Binding-site contacts:
Ligand atom N1 contacts residue ARG110 of chain 1.A at 3.3 Å (salt-bridge).
Ligand atom N7 contacts residue ARG109 of chain 1.A at 3.4 Å (salt-bridge).
Ligand atom N11 contacts residue C2E1 of chain 1.D at 2.7 Å (h-bond).
Ligand atom O61 contacts residue ARG114 of chain 1.A at 2.4 Å (salt-bridge).
Ligand atom N9 contacts residue LYS75 of chain 1.A at 3.2 Å.
Ligand atom N71 contacts residue ARG114 of chain 1.A at 2.3 Å (salt-bridge).
Ligand atom O3' contacts residue HIS70 of chain 1.A at 2.8 Å (h-bond).
Ligand atom C81 contacts residue ARG114 of chain 1.A at 3.3 Å.
Ligand atom O4' contacts residue LEU68 of chain 1.A at 3.5 Å.
Ligand atom C41 contacts residue SER206 of chain 1.A at 3.4 Å.
Ligand atom C2 contacts residue GLY74 of chain 1.A at 3.5 Å.
Ligand atom C4 contacts residue ARG110 of chain 1.A at 3.2 Å.
Ligand atom N91 contacts residue SER206 of chain 1.A at 3.0 Å (h-bond).
Ligand atom C1A contacts residue SER206 of chain 1.A at 3.1 Å.
Ligand atom C81 contacts residue C2E1 of chain 1.D at 3.4 Å.
Ligand atom O21 contacts residue ARG110 of chain 1.A at 3.3 Å (salt-bridge).
Ligand atom O4A contacts residue SER206 of chain 1.A at 3.3 Å (h-bond).
Ligand atom C2A contacts residue C2E1 of chain 1.D at 3.4 Å.
Ligand atom C8 contacts residue LYS75 of chain 1.A at 3.3 Å.
Ligand atom N7 contacts residue C2E1 of chain 1.D at 3.3 Å (h-bond).
Ligand atom C51 contacts residue ARG114 of chain 1.A at 3.3 Å.
Ligand atom C6 contacts residue ARG110 of chain 1.A at 3.3 Å.
Ligand atom C51 contacts residue C2E1 of chain 1.D at 3.5 Å.
Ligand atom N3 contacts residue ARG110 of chain 1.A at 3.4 Å (salt-bridge).
Ligand atom C8 contacts residue C2E1 of chain 1.D at 3.3 Å.
Ligand atom N2 contacts residue GLY74 of chain 1.A at 3.4 Å.
Ligand atom N3 contacts residue LYS75 of chain 1.A at 3.5 Å (salt-bridge).
Ligand atom C5 contacts residue ARG110 of chain 1.A at 3.4 Å.
Ligand atom O2A contacts residue ASN186 of chain 1.A at 3.1 Å (h-bond).
Ligand atom C61 contacts residue ARG114 of chain 1.A at 3.3 Å.
Ligand atom C61 contacts residue C2E1 of chain 1.D at 3.3 Å.
Ligand atom C81 contacts residue SER206 of chain 1.A at 3.3 Å.
Ligand atom N21 contacts residue C2E1 of chain 1.D at 3.1 Å (h-bond).
Ligand atom O4' contacts residue LYS75 of chain 1.A at 3.5 Å.
Ligand atom O2' contacts residue HIS70 of chain 1.A at 2.7 Å (h-bond).
Ligand atom O6 contacts residue ARG109 of chain 1.A at 2.9 Å (salt-bridge).
Ligand atom O61 contacts residue C2E1 of chain 1.D at 3.2 Å.
Ligand atom C21 contacts residue C2E1 of chain 1.D at 3.3 Å.
Ligand atom C4' contacts residue HIS70 of chain 1.A at 3.3 Å.
Ligand atom O2P contacts residue C2E1 of chain 1.D at 2.5 Å (h-bond).

The small molecule below binds the protein below.
Small molecule (SMILES): Nc1nc2c(ncn2[C@@H]2O[C@@H]3CO[P](=O)(O)O[C@H]4[C@@H](O)[C@H](n5cnc6c(=O)[nH]c(N)nc65)O[C@@H]4CO[P](=O)(O)O[C@H]3[C@H]2O)c(=O)[nH]1

Sequence of chain 1.A:
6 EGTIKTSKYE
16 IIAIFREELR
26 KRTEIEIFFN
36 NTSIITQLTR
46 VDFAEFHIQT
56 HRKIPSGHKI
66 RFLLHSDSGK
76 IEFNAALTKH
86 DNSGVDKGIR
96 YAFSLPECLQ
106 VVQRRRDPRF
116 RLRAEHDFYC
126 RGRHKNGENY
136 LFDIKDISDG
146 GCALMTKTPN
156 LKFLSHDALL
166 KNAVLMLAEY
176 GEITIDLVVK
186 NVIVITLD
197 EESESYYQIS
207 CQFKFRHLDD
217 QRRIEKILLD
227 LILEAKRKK